The protein below binds the small molecule below.
Small molecule (SMILES): OC[C@H]1O[C@@H](O[C@@H]2[C@H](O)[C@@H](O)[C@H](O)O[C@@H]2CO)[C@H](O)[C@@H](O)[C@H]1O

Binding-site contacts:
Ligand atom C3 contacts residue CYS102 of chain 1.A at 4.1 Å (hydrophobic).
Ligand atom O3 contacts residue TRP86 of chain 1.A at 3.7 Å.
Ligand atom O5 contacts residue TRP86 of chain 1.A at 4.1 Å.
Ligand atom C3 contacts residue HIS101 of chain 1.A at 3.5 Å.
Ligand atom C2 contacts residue CA1 of chain 1.C at 3.4 Å.
Ligand atom C4 contacts residue ASP56 of chain 1.A at 4.0 Å.
Ligand atom O3 contacts residue CA1 of chain 1.C at 2.4 Å.
Ligand atom C3 contacts residue TRP86 of chain 1.A at 3.6 Å (hydrophobic).
Ligand atom C5 contacts residue CYS102 of chain 1.A at 4.4 Å (hydrophobic).
Ligand atom O4 contacts residue ASP56 of chain 1.A at 4.4 Å.
Ligand atom O3 contacts residue ARG60 of chain 1.A at 4.4 Å.
Ligand atom C3 contacts residue ASP56 of chain 1.A at 3.5 Å.
Ligand atom C2 contacts residue ASP61 of chain 1.A at 4.3 Å.
Ligand atom O2 contacts residue HIS101 of chain 1.A at 3.3 Å (h-bond).
Ligand atom C4 contacts residue TRP86 of chain 1.A at 3.8 Å (hydrophobic).
Ligand atom O3 contacts residue ASP56 of chain 1.A at 2.6 Å (salt-bridge).
Ligand atom C6 contacts residue TRP86 of chain 1.A at 4.0 Å (hydrophobic).
Ligand atom O2 contacts residue ASP61 of chain 1.A at 3.0 Å (salt-bridge).
Ligand atom C5 contacts residue TRP86 of chain 1.A at 4.0 Å (hydrophobic).
Ligand atom O3 contacts residue ALA57 of chain 1.A at 4.5 Å.
Ligand atom C4 contacts residue CYS102 of chain 1.A at 4.3 Å (hydrophobic).
Ligand atom O3 contacts residue ASP61 of chain 1.A at 4.4 Å.
Ligand atom O2 contacts residue CA1 of chain 1.C at 2.6 Å.
Ligand atom O6 contacts residue TRP86 of chain 1.A at 3.2 Å.
Ligand atom C3 contacts residue CA1 of chain 1.C at 3.3 Å.
Ligand atom C1 contacts residue TRP86 of chain 1.A at 4.4 Å (hydrophobic).
Ligand atom C2 contacts residue HIS101 of chain 1.A at 3.9 Å.
Ligand atom O3 contacts residue HIS101 of chain 1.A at 3.2 Å (h-bond).

Sequence of chain 1.A:
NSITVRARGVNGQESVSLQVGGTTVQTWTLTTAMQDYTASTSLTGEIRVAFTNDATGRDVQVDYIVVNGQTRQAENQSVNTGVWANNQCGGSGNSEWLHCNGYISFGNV